Binding-site contacts:
Ligand atom N2 contacts residue ASN61 of chain 1.C at 2.8 Å (h-bond).
Ligand atom C6 contacts residue TYR28 of chain 1.C at 3.0 Å (hydrophobic).
Ligand atom C7 contacts residue ASN61 of chain 1.C at 3.1 Å.
Ligand atom O7 contacts residue ASN61 of chain 1.C at 3.0 Å (h-bond).
Ligand atom C1 contacts residue TYR28 of chain 1.C at 3.5 Å (hydrophobic).
Ligand atom C4 contacts residue ASN61 of chain 1.C at 4.2 Å.
Ligand atom O5 contacts residue ASN61 of chain 1.C at 2.4 Å (h-bond).
Ligand atom C8 contacts residue ASN61 of chain 1.C at 4.2 Å.
Ligand atom C1 contacts residue ASN61 of chain 1.C at 1.4 Å.
Ligand atom C3 contacts residue ASN61 of chain 1.C at 3.7 Å.
Ligand atom O6 contacts residue TYR28 of chain 1.C at 3.6 Å.
Ligand atom C8 contacts residue PHE59 of chain 1.C at 4.2 Å (hydrophobic).
Ligand atom C5 contacts residue TYR28 of chain 1.C at 3.4 Å (hydrophobic).
Ligand atom O5 contacts residue TYR28 of chain 1.C at 3.2 Å.
Ligand atom C2 contacts residue ASN61 of chain 1.C at 2.4 Å.
Ligand atom C5 contacts residue ASN61 of chain 1.C at 3.6 Å.

Sequence of chain 1.C:
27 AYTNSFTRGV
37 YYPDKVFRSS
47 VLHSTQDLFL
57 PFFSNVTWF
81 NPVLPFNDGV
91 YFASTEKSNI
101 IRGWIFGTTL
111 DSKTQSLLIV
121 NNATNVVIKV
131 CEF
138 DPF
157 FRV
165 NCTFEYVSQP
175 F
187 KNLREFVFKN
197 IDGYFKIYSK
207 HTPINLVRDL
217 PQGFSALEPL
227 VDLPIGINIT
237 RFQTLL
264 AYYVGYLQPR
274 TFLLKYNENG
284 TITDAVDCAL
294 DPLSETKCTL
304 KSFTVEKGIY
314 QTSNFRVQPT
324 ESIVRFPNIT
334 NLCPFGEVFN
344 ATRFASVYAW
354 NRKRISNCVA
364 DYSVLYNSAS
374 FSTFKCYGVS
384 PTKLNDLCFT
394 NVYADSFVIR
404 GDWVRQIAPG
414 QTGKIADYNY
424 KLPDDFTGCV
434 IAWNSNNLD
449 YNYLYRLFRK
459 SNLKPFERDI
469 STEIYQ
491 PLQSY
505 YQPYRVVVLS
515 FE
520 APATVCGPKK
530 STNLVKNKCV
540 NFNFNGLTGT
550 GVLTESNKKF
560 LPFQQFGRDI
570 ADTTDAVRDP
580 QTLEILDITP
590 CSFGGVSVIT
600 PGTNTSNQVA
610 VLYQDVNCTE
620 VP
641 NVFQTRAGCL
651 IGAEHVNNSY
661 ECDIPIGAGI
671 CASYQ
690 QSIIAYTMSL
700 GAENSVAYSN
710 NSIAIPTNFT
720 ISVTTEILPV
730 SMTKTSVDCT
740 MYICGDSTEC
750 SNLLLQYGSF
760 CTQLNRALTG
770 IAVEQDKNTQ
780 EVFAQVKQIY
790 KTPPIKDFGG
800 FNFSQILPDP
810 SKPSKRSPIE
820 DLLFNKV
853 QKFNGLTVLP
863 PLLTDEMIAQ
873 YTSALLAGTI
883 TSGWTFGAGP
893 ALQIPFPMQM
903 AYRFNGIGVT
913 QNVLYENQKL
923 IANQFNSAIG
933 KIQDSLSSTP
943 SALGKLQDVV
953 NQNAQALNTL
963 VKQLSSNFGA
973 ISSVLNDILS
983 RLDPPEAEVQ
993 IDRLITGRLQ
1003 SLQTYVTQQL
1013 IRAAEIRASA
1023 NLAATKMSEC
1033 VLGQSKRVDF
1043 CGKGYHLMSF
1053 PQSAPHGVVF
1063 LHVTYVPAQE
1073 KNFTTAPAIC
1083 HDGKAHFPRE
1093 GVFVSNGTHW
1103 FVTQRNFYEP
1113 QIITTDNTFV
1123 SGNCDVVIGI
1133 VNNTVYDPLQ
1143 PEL

This protein binds this small molecule.
Small molecule (SMILES): CC(=O)N[C@@H]1[C@@H](O)[C@H](O)[C@@H](CO)O[C@H]1O